The small molecule below binds the protein below.
Small molecule (SMILES): CC(=O)N[C@H]1[C@H](O[C@H]2[C@H](O)[C@@H](NC(C)=O)CO[C@@H]2CO[C@@H]2O[C@@H](C)[C@@H](O)[C@@H](O)[C@@H]2O)O[C@H](CO)[C@@H](O)[C@@H]1O

Binding-site contacts:
Ligand atom C4 contacts residue PHE385 of chain 3.A at 4.4 Å (hydrophobic).
Ligand atom C7 contacts residue SER356 of chain 1.A at 4.1 Å.
Ligand atom C5 contacts residue ASN65 of chain 1.A at 3.6 Å.
Ligand atom C3 contacts residue PHE385 of chain 3.A at 4.3 Å (hydrophobic).
Ligand atom C8 contacts residue SER356 of chain 1.A at 3.9 Å.
Ligand atom C3 contacts residue ASN65 of chain 1.A at 3.7 Å.
Ligand atom C1 contacts residue SER356 of chain 1.A at 4.1 Å.
Ligand atom N2 contacts residue ASN65 of chain 1.A at 2.9 Å (h-bond).
Ligand atom C8 contacts residue LYS388 of chain 1.A at 3.7 Å.
Ligand atom C7 contacts residue ASN65 of chain 1.A at 3.5 Å.
Ligand atom O5 contacts residue ASN65 of chain 1.A at 2.4 Å (h-bond).
Ligand atom N2 contacts residue SER356 of chain 1.A at 3.8 Å.
Ligand atom O3 contacts residue PHE385 of chain 3.A at 3.9 Å.
Ligand atom O7 contacts residue ASN65 of chain 1.A at 3.7 Å.
Ligand atom C1 contacts residue ASN65 of chain 1.A at 1.4 Å.
Ligand atom C2 contacts residue ASN65 of chain 1.A at 2.4 Å.
Ligand atom C4 contacts residue ASN65 of chain 1.A at 4.2 Å.

Sequence of chain 3.A:
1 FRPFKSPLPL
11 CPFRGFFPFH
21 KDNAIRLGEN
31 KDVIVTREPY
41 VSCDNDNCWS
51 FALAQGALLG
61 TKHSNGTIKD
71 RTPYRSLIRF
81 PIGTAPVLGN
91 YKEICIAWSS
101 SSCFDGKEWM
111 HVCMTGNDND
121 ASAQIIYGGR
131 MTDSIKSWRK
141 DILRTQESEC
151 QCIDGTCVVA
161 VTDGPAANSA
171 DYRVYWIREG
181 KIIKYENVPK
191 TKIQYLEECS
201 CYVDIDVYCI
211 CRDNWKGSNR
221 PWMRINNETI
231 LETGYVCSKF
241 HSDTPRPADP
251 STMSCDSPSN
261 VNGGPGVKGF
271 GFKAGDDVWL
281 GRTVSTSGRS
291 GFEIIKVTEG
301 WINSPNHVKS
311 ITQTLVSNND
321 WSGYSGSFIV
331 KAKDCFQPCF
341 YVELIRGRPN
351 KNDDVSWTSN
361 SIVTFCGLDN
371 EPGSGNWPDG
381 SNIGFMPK

Sequence of chain 1.A:
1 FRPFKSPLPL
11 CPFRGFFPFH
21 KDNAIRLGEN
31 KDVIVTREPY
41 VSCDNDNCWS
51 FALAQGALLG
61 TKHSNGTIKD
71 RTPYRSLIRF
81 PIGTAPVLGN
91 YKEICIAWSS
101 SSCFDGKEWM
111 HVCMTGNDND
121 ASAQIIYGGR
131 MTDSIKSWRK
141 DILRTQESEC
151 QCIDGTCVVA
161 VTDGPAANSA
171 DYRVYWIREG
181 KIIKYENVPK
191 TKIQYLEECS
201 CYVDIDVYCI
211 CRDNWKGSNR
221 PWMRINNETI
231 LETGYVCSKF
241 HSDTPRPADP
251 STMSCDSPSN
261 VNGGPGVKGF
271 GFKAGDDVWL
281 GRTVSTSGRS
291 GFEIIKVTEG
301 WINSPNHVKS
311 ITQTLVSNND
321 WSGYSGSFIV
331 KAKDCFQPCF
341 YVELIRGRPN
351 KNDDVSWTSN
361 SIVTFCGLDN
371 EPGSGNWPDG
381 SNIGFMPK